Binding-site contacts:
Ligand atom C7 contacts residue ARG61 of chain 2.A at 3.1 Å.
Ligand atom P1 contacts residue TYR135 of chain 2.A at 3.8 Å.
Ligand atom O4 contacts residue TYR135 of chain 2.A at 2.7 Å (h-bond).
Ligand atom C3 contacts residue ARG61 of chain 2.A at 3.7 Å.
Ligand atom F2 contacts residue LYS54 of chain 2.A at 2.9 Å.
Ligand atom C2 contacts residue TRP11 of chain 2.B at 3.4 Å (hydrophobic).
Ligand atom C16 contacts residue LEU227 of chain 2.A at 4.0 Å (hydrophobic).
Ligand atom C6 contacts residue ARG61 of chain 2.A at 3.6 Å.
Ligand atom C4 contacts residue TRP11 of chain 2.B at 4.0 Å (hydrophobic).
Ligand atom F3 contacts residue LEU179 of chain 2.A at 3.8 Å.
Ligand atom O2 contacts residue TRP11 of chain 2.B at 3.9 Å.
Ligand atom N1 contacts residue ASN8 of chain 2.B at 3.3 Å (h-bond).
Ligand atom C7 contacts residue LYS54 of chain 2.A at 3.9 Å.
Ligand atom C9 contacts residue ASN8 of chain 2.B at 3.5 Å.
Ligand atom C11 contacts residue LEU227 of chain 2.A at 4.0 Å (hydrophobic).
Ligand atom C6 contacts residue LYS54 of chain 2.A at 3.7 Å.
Ligand atom O3 contacts residue TYR135 of chain 2.A at 4.0 Å.
Ligand atom C15 contacts residue LEU227 of chain 2.A at 3.9 Å (hydrophobic).
Ligand atom O2 contacts residue ARG12 of chain 2.B at 3.4 Å (salt-bridge).
Ligand atom C2 contacts residue ARG12 of chain 2.B at 3.6 Å.
Ligand atom O1 contacts residue ASN8 of chain 2.B at 3.3 Å.
Ligand atom O3 contacts residue ARG61 of chain 2.A at 3.0 Å (salt-bridge).
Ligand atom C12 contacts residue LEU227 of chain 2.A at 3.8 Å (hydrophobic).
Ligand atom C7 contacts residue TYR135 of chain 2.A at 3.5 Å (hydrophobic).
Ligand atom P1 contacts residue ARG134 of chain 2.A at 3.7 Å.
Ligand atom F3 contacts residue ASN180 of chain 2.A at 3.7 Å.
Ligand atom C12 contacts residue ILE4 of chain 2.B at 3.8 Å (hydrophobic).
Ligand atom O3 contacts residue ARG12 of chain 2.B at 2.8 Å (salt-bridge).
Ligand atom C8 contacts residue ARG61 of chain 2.A at 3.2 Å.
Ligand atom P1 contacts residue ARG61 of chain 2.A at 3.8 Å.
Ligand atom C1 contacts residue ASN8 of chain 2.B at 3.4 Å.
Ligand atom N1 contacts residue ARG12 of chain 2.B at 3.7 Å.
Ligand atom C14 contacts residue LEU227 of chain 2.A at 3.7 Å (hydrophobic).
Ligand atom C2 contacts residue ASN8 of chain 2.B at 3.9 Å.
Ligand atom O4 contacts residue ARG134 of chain 2.A at 2.9 Å (salt-bridge).
Ligand atom O5 contacts residue ARG12 of chain 2.B at 2.9 Å (salt-bridge).
Ligand atom C14 contacts residue ILE224 of chain 2.A at 3.9 Å (hydrophobic).
Ligand atom O3 contacts residue ARG134 of chain 2.A at 2.8 Å (salt-bridge).
Ligand atom P1 contacts residue ARG12 of chain 2.B at 3.8 Å.
Ligand atom C13 contacts residue LEU227 of chain 2.A at 3.7 Å (hydrophobic).

A protein and the small-molecule ligand that binds it are described below.
Small molecule (SMILES): O=C(COc1ccccc1P(=O)(O)O)NCC(F)(F)c1ccccc1F

Sequence of chain 2.A:
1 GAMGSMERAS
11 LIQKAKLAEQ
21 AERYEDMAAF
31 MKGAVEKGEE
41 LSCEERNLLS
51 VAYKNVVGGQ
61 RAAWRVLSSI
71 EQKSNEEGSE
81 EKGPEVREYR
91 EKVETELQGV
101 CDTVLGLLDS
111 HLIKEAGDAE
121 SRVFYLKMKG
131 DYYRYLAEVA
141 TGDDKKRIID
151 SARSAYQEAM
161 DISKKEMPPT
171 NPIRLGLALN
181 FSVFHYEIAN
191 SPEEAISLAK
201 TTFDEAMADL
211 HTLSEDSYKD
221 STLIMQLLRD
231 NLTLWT

Sequence of chain 2.B:
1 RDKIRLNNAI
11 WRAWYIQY